Sequence of chain 1.A:
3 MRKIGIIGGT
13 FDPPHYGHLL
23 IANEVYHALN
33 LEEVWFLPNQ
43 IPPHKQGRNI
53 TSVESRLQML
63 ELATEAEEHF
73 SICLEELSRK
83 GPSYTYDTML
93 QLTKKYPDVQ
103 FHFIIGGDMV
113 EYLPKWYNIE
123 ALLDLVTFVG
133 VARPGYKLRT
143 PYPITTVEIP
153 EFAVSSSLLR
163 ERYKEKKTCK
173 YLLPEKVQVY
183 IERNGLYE

Sequence of chain 1.B:
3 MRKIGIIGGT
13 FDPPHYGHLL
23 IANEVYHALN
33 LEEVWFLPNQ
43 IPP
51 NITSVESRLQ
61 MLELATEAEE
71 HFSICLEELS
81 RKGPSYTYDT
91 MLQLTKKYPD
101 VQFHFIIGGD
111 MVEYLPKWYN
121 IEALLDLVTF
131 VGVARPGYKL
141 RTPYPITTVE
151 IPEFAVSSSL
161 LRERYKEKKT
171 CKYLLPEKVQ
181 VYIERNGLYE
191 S

Binding-site contacts:
Ligand atom CAY contacts residue FMT1 of chain 1.J at 3.5 Å.
Ligand atom CAC contacts residue GLY10 of chain 1.A at 3.0 Å.
Ligand atom CAC contacts residue ILE9 of chain 1.A at 3.3 Å (hydrophobic).
Ligand atom CAK contacts residue ILE106 of chain 1.A at 3.5 Å (hydrophobic).
Ligand atom NAJ contacts residue ILE106 of chain 1.A at 3.5 Å (h-bond).
Ligand atom CLAF contacts residue VAL133 of chain 1.A at 3.0 Å.
Ligand atom CAR contacts residue TRP118 of chain 1.A at 3.4 Å (hydrophobic).
Ligand atom CAV contacts residue MET111 of chain 1.A at 3.0 Å (hydrophobic).
Ligand atom NAP contacts residue TRP118 of chain 1.A at 3.5 Å.
Ligand atom OAD contacts residue ILE107 of chain 1.A at 3.5 Å.
Ligand atom CAH contacts residue ILE106 of chain 1.A at 3.5 Å (hydrophobic).
Ligand atom CAX contacts residue TYR114 of chain 1.B at 3.6 Å (hydrophobic).
Ligand atom CAS contacts residue TRP118 of chain 1.A at 3.4 Å (hydrophobic).
Ligand atom NAJ contacts residue GLY10 of chain 1.A at 2.8 Å (h-bond).
Ligand atom CLAF contacts residue ILE107 of chain 1.A at 3.5 Å.
Ligand atom NAJ contacts residue TYR114 of chain 1.B at 3.2 Å (h-bond).
Ligand atom CLAF contacts residue GLY108 of chain 1.A at 3.2 Å.
Ligand atom CAQ contacts residue TYR114 of chain 1.B at 3.6 Å (hydrophobic).
Ligand atom CBC contacts residue MET111 of chain 1.B at 3.2 Å (hydrophobic).
Ligand atom OAE contacts residue PHE105 of chain 1.A at 3.5 Å.
Ligand atom CAV contacts residue MET111 of chain 1.B at 3.5 Å (hydrophobic).
Ligand atom CAT contacts residue TRP118 of chain 1.A at 3.3 Å (hydrophobic).
Ligand atom CBB contacts residue MET111 of chain 1.A at 3.1 Å (hydrophobic).
Ligand atom CAX contacts residue MET111 of chain 1.A at 3.5 Å (hydrophobic).
Ligand atom CAI contacts residue GLY10 of chain 1.A at 3.4 Å.
Ligand atom CAA contacts residue ILE23 of chain 1.A at 3.5 Å (hydrophobic).
Ligand atom NAO contacts residue FMT1 of chain 1.G at 2.9 Å (h-bond).
Ligand atom CBD contacts residue MET111 of chain 1.B at 3.4 Å (hydrophobic).
Ligand atom CAW contacts residue TYR114 of chain 1.B at 3.5 Å (hydrophobic).
Ligand atom CAL contacts residue TYR114 of chain 1.B at 3.6 Å (hydrophobic).
Ligand atom CBC contacts residue MET111 of chain 1.A at 3.0 Å (hydrophobic).
Ligand atom CBA contacts residue MET111 of chain 1.A at 3.5 Å (hydrophobic).
Ligand atom CAK contacts residue TYR114 of chain 1.B at 3.3 Å (hydrophobic).
Ligand atom CAY contacts residue LYS117 of chain 1.A at 3.6 Å.
Ligand atom CAU contacts residue MET111 of chain 1.A at 3.5 Å (hydrophobic).
Ligand atom CAN contacts residue FMT1 of chain 1.G at 3.6 Å.
Ligand atom NAO contacts residue TRP118 of chain 1.A at 3.2 Å.
Ligand atom CBD contacts residue MET111 of chain 1.A at 3.5 Å (hydrophobic).
Ligand atom CAW contacts residue MET111 of chain 1.A at 3.1 Å (hydrophobic).
Ligand atom CAB contacts residue ILE9 of chain 1.A at 3.3 Å (hydrophobic).

A small-molecule ligand and the protein it binds are described below.
Small molecule (SMILES): O=C(CCC(=O)Nc1cccc(Cl)c1)NN=Cc1c2ccccc2cc2ccccc12